Sequence of chain 1.A:
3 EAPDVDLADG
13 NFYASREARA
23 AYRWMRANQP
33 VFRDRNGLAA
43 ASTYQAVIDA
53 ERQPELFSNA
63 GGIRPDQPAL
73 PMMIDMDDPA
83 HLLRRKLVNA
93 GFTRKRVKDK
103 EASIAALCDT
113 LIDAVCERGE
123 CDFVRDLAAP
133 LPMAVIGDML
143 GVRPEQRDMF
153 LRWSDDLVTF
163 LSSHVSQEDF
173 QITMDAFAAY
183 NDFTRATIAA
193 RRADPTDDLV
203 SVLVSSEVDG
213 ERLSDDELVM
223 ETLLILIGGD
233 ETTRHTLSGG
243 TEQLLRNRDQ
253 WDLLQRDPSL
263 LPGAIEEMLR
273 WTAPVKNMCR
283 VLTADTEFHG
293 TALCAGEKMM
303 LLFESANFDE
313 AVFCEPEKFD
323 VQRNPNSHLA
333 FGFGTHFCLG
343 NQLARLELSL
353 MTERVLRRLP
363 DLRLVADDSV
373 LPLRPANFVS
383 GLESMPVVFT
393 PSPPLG

Binding-site contacts:
Ligand atom N2 contacts residue GLY230 of chain 1.A at 3.4 Å.
Ligand atom C4 contacts residue LEU226 of chain 1.A at 3.4 Å (hydrophobic).
Ligand atom O1 contacts residue GLY230 of chain 1.A at 3.2 Å.
Ligand atom C2 contacts residue MET280 of chain 1.A at 3.9 Å (hydrophobic).
Ligand atom C5 contacts residue LEU163 of chain 1.A at 3.6 Å (hydrophobic).
Ligand atom C1 contacts residue MET280 of chain 1.A at 3.9 Å (hydrophobic).
Ligand atom C3 contacts residue LEU226 of chain 1.A at 4.0 Å (hydrophobic).
Ligand atom C5 contacts residue ILE229 of chain 1.A at 3.6 Å (hydrophobic).
Ligand atom C7 contacts residue MET74 of chain 1.A at 3.5 Å (hydrophobic).
Ligand atom C9 contacts residue ILE76 of chain 1.A at 4.0 Å (hydrophobic).
Ligand atom C4 contacts residue PHE380 of chain 1.A at 4.1 Å (hydrophobic).
Ligand atom C8 contacts residue LEU226 of chain 1.A at 4.0 Å (hydrophobic).
Ligand atom C3 contacts residue GLY230 of chain 1.A at 3.9 Å.
Ligand atom C9 contacts residue ILE65 of chain 1.A at 4.0 Å (hydrophobic).
Ligand atom N1 contacts residue GLY230 of chain 1.A at 4.0 Å.
Ligand atom C2 contacts residue GLY230 of chain 1.A at 3.5 Å.
Ligand atom C1 contacts residue GLY230 of chain 1.A at 4.0 Å.
Ligand atom C7 contacts residue LEU226 of chain 1.A at 4.0 Å (hydrophobic).
Ligand atom O1 contacts residue THR234 of chain 1.A at 3.9 Å.
Ligand atom C9 contacts residue LEU226 of chain 1.A at 3.6 Å (hydrophobic).
Ligand atom N3 contacts residue GLY230 of chain 1.A at 3.1 Å (h-bond).
Ligand atom C9 contacts residue PHE380 of chain 1.A at 4.1 Å (hydrophobic).
Ligand atom C5 contacts residue LEU226 of chain 1.A at 3.6 Å (hydrophobic).
Ligand atom C6 contacts residue ILE229 of chain 1.A at 4.0 Å (hydrophobic).
Ligand atom N2 contacts residue PHE380 of chain 1.A at 3.5 Å.
Ligand atom C8 contacts residue MET74 of chain 1.A at 3.9 Å (hydrophobic).
Ligand atom C1 contacts residue VAL277 of chain 1.A at 4.0 Å (hydrophobic).
Ligand atom C6 contacts residue LEU163 of chain 1.A at 3.4 Å (hydrophobic).
Ligand atom N1 contacts residue MET280 of chain 1.A at 3.8 Å.
Ligand atom N3 contacts residue HEM1 of chain 1.B at 2.1 Å.
Ligand atom N1 contacts residue LEU226 of chain 1.A at 3.9 Å.
Ligand atom C1 contacts residue HEM1 of chain 1.B at 2.9 Å.
Ligand atom C8 contacts residue ILE65 of chain 1.A at 3.9 Å (hydrophobic).
Ligand atom C6 contacts residue LEU226 of chain 1.A at 3.9 Å (hydrophobic).
Ligand atom C8 contacts residue ILE76 of chain 1.A at 3.8 Å (hydrophobic).
Ligand atom C3 contacts residue PHE380 of chain 1.A at 3.9 Å (hydrophobic).
Ligand atom C7 contacts residue LEU163 of chain 1.A at 3.8 Å (hydrophobic).
Ligand atom N1 contacts residue ILE76 of chain 1.A at 3.9 Å.
Ligand atom O1 contacts residue PHE380 of chain 1.A at 4.1 Å.
Ligand atom N2 contacts residue ILE229 of chain 1.A at 4.0 Å.

A small-molecule ligand and the protein it binds are described below.
Small molecule (SMILES): NCc1nc(-c2ccccc2)no1